Binding-site contacts:
Ligand atom C1 contacts residue THR116 of chain 1.A at 4.3 Å.
Ligand atom C13 contacts residue PHE120 of chain 1.A at 3.9 Å (hydrophobic).
Ligand atom C4 contacts residue ASN117 of chain 1.A at 3.8 Å.
Ligand atom C1 contacts residue PHE120 of chain 1.A at 3.9 Å (hydrophobic).
Ligand atom C4 contacts residue THR116 of chain 1.A at 3.7 Å.
Ligand atom O11 contacts residue ASN327 of chain 1.A at 4.3 Å.
Ligand atom O14 contacts residue THR301 of chain 1.A at 4.2 Å.
Ligand atom C7 contacts residue VAL302 of chain 1.A at 4.3 Å (hydrophobic).
Ligand atom C5 contacts residue ASN117 of chain 1.A at 3.3 Å.
Ligand atom N9 contacts residue PHE120 of chain 1.A at 3.7 Å.
Ligand atom O15 contacts residue VAL302 of chain 1.A at 4.4 Å.
Ligand atom O12 contacts residue TYR306 of chain 1.A at 3.6 Å.
Ligand atom O12 contacts residue THR301 of chain 1.A at 4.5 Å.
Ligand atom O15 contacts residue LEU214 of chain 1.A at 3.7 Å.
Ligand atom O15 contacts residue ASN327 of chain 1.A at 3.8 Å.
Ligand atom S8 contacts residue SER326 of chain 1.A at 3.8 Å.
Ligand atom O12 contacts residue ASN327 of chain 1.A at 3.0 Å (h-bond).
Ligand atom O15 contacts residue SER326 of chain 1.A at 2.7 Å (h-bond).
Ligand atom C6 contacts residue THR116 of chain 1.A at 3.1 Å.
Ligand atom C4 contacts residue PHE120 of chain 1.A at 4.4 Å (hydrophobic).
Ligand atom C2 contacts residue PHE120 of chain 1.A at 3.6 Å (hydrophobic).
Ligand atom C3 contacts residue THR116 of chain 1.A at 4.4 Å.
Ligand atom C7 contacts residue THR301 of chain 1.A at 3.7 Å.
Ligand atom O15 contacts residue GLN303 of chain 1.A at 4.0 Å.
Ligand atom C5 contacts residue THR116 of chain 1.A at 3.1 Å.
Ligand atom C6 contacts residue PHE120 of chain 1.A at 4.1 Å (hydrophobic).
Ligand atom S8 contacts residue ASN327 of chain 1.A at 3.8 Å.
Ligand atom C3 contacts residue PHE120 of chain 1.A at 3.8 Å (hydrophobic).
Ligand atom O12 contacts residue SER326 of chain 1.A at 3.4 Å.
Ligand atom C10 contacts residue GLN303 of chain 1.A at 4.3 Å.

The small molecule below binds the protein below.
Small molecule (SMILES): O=C(NCCS(=O)(=O)O)c1ccccc1

Sequence of chain 1.A:
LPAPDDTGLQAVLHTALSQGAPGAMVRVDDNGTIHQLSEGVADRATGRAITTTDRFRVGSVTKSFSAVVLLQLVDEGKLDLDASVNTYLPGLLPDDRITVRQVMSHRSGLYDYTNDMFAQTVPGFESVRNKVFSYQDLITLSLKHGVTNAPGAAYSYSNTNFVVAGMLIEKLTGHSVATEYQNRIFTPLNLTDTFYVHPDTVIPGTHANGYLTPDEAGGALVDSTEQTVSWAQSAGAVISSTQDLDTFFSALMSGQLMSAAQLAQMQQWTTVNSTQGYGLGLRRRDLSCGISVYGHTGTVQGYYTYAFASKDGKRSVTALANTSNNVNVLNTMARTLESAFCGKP